Binding-site contacts:
Ligand atom C4 contacts residue ASP70 of chain 3.A at 3.4 Å.
Ligand atom C2 contacts residue ASP70 of chain 3.A at 3.6 Å.
Ligand atom C6 contacts residue GLU197 of chain 3.A at 3.6 Å.
Ligand atom O8 contacts residue ASN214 of chain 3.A at 3.8 Å.
Ligand atom C4 contacts residue GLU38 of chain 3.A at 3.9 Å.
Ligand atom C5 contacts residue ASP70 of chain 3.A at 3.3 Å.
Ligand atom O4 contacts residue ASP70 of chain 3.A at 2.9 Å.
Ligand atom C3 contacts residue TYR323 of chain 3.A at 3.4 Å (hydrophobic).
Ligand atom O9 contacts residue ARG144 of chain 3.A at 3.0 Å (salt-bridge).
Ligand atom C11 contacts residue ARG144 of chain 3.A at 3.9 Å.
Ligand atom O6 contacts residue ASP70 of chain 3.A at 4.0 Å.
Ligand atom O10 contacts residue ARG71 of chain 3.A at 2.5 Å (salt-bridge).
Ligand atom O8 contacts residue ARG212 of chain 3.A at 2.7 Å (salt-bridge).
Ligand atom C6 contacts residue TYR323 of chain 3.A at 3.9 Å (hydrophobic).
Ligand atom C3 contacts residue ASP70 of chain 3.A at 3.1 Å.
Ligand atom C4 contacts residue TYR323 of chain 3.A at 3.7 Å (hydrophobic).
Ligand atom C3 contacts residue GLU38 of chain 3.A at 3.7 Å.
Ligand atom C8 contacts residue ASN214 of chain 3.A at 3.5 Å.
Ligand atom C9 contacts residue SER166 of chain 3.A at 3.7 Å.
Ligand atom C9 contacts residue ASN214 of chain 3.A at 3.2 Å.
Ligand atom C1 contacts residue ARG289 of chain 3.A at 3.9 Å.
Ligand atom O8 contacts residue GLU196 of chain 3.A at 2.6 Å (salt-bridge).
Ligand atom C8 contacts residue ARG212 of chain 3.A at 3.0 Å.
Ligand atom C4 contacts residue GLU197 of chain 3.A at 4.0 Å.
Ligand atom C2 contacts residue TYR323 of chain 3.A at 3.2 Å (hydrophobic).
Ligand atom O1B contacts residue ARG289 of chain 3.A at 2.9 Å (salt-bridge).
Ligand atom O8 contacts residue GLU197 of chain 3.A at 3.9 Å.
Ligand atom C8 contacts residue GLU196 of chain 3.A at 3.4 Å.
Ligand atom C9 contacts residue GLU196 of chain 3.A at 3.2 Å.
Ligand atom O6 contacts residue TYR323 of chain 3.A at 3.6 Å (h-bond).
Ligand atom O1A contacts residue TYR265 of chain 3.A at 3.4 Å (h-bond).
Ligand atom O10 contacts residue ASP70 of chain 3.A at 3.6 Å.
Ligand atom C9 contacts residue ARG212 of chain 3.A at 3.9 Å.
Ligand atom O9 contacts residue GLU196 of chain 3.A at 2.5 Å (salt-bridge).
Ligand atom C11 contacts residue TRP98 of chain 3.A at 3.6 Å (hydrophobic).
Ligand atom C10 contacts residue ARG71 of chain 3.A at 3.7 Å.
Ligand atom O4 contacts residue GLU38 of chain 3.A at 3.1 Å (salt-bridge).
Ligand atom O1B contacts residue TYR323 of chain 3.A at 3.0 Å (h-bond).
Ligand atom C11 contacts residue ILE142 of chain 3.A at 3.7 Å (hydrophobic).
Ligand atom C1 contacts residue TYR323 of chain 3.A at 3.6 Å (hydrophobic).

The small molecule below binds the protein below.
Small molecule (SMILES): CC(=O)N[C@H]1[C@H]([C@H](O)[C@H](O)CO)OC(C(=O)O)=C[C@@H]1O

Sequence of chain 3.A:
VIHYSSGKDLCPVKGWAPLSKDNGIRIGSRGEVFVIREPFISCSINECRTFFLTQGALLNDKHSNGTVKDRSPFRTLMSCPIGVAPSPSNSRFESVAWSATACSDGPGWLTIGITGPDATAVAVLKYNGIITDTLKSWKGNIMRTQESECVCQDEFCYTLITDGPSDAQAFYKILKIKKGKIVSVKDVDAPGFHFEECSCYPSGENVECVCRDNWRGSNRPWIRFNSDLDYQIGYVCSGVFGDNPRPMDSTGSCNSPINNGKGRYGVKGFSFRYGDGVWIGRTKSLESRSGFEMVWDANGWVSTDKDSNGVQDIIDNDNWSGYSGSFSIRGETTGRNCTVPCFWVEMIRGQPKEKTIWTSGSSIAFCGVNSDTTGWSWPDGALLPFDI